This small molecule binds to this protein.
Small molecule (SMILES): CC(C)[C@@H](C)/C=C/[C@@H](C)[C@H]1CC[C@H]2C3=CC=C4C[C@@H](O)CC[C@]4(C)[C@H]3CC[C@]12C

Binding-site contacts:
Ligand atom C16 contacts residue ALA560 of chain 1.D at 3.6 Å (hydrophobic).
Ligand atom C25 contacts residue MET497 of chain 1.A at 4.3 Å (hydrophobic).
Ligand atom C2 contacts residue PRO527 of chain 1.A at 3.7 Å (hydrophobic).
Ligand atom C24 contacts residue ILE564 of chain 1.D at 3.5 Å (hydrophobic).
Ligand atom C14 contacts residue ALA560 of chain 1.D at 4.2 Å (hydrophobic).
Ligand atom C12 contacts residue PHE531 of chain 1.A at 4.0 Å (hydrophobic).
Ligand atom C9 contacts residue PHE531 of chain 1.A at 4.0 Å (hydrophobic).
Ligand atom C4 contacts residue CYS556 of chain 1.D at 4.2 Å (hydrophobic).
Ligand atom C26 contacts residue ALA498 of chain 1.A at 4.2 Å (hydrophobic).
Ligand atom C21 contacts residue ILE501 of chain 1.A at 4.3 Å (hydrophobic).
Ligand atom C11 contacts residue LEU530 of chain 1.A at 4.0 Å (hydrophobic).
Ligand atom O1 contacts residue CYS556 of chain 1.D at 4.4 Å.
Ligand atom C1 contacts residue PRO527 of chain 1.A at 3.2 Å (hydrophobic).
Ligand atom C26 contacts residue MET497 of chain 1.A at 3.5 Å (hydrophobic).
Ligand atom C22 contacts residue PHE534 of chain 1.A at 3.8 Å (hydrophobic).
Ligand atom C28 contacts residue ILE564 of chain 1.D at 3.5 Å (hydrophobic).
Ligand atom C6 contacts residue ILE557 of chain 1.D at 4.1 Å (hydrophobic).
Ligand atom C27 contacts residue CPL1 of chain 1.J at 3.6 Å.
Ligand atom C6 contacts residue CYS556 of chain 1.D at 3.7 Å (hydrophobic).
Ligand atom C14 contacts residue PHE531 of chain 1.A at 4.3 Å (hydrophobic).
Ligand atom C27 contacts residue CYS494 of chain 1.A at 3.4 Å (hydrophobic).
Ligand atom C19 contacts residue PRO527 of chain 1.A at 3.6 Å (hydrophobic).
Ligand atom C27 contacts residue ALA498 of chain 1.A at 3.5 Å (hydrophobic).
Ligand atom C12 contacts residue LEU530 of chain 1.A at 3.9 Å (hydrophobic).
Ligand atom C9 contacts residue PRO527 of chain 1.A at 4.3 Å (hydrophobic).
Ligand atom C3 contacts residue CYS556 of chain 1.D at 3.9 Å (hydrophobic).
Ligand atom C7 contacts residue CYS556 of chain 1.D at 4.3 Å (hydrophobic).
Ligand atom C1 contacts residue PHE531 of chain 1.A at 3.8 Å (hydrophobic).
Ligand atom C21 contacts residue PHE534 of chain 1.A at 3.9 Å (hydrophobic).
Ligand atom C11 contacts residue PHE531 of chain 1.A at 4.1 Å (hydrophobic).
Ligand atom C25 contacts residue CYS494 of chain 1.A at 4.1 Å (hydrophobic).
Ligand atom C7 contacts residue ILE557 of chain 1.D at 4.2 Å (hydrophobic).
Ligand atom C26 contacts residue PHE534 of chain 1.A at 4.2 Å (hydrophobic).
Ligand atom C5 contacts residue CYS556 of chain 1.D at 3.9 Å (hydrophobic).
Ligand atom C11 contacts residue PRO527 of chain 1.A at 3.9 Å (hydrophobic).
Ligand atom C10 contacts residue PRO527 of chain 1.A at 4.1 Å (hydrophobic).
Ligand atom C2 contacts residue THR528 of chain 1.A at 4.4 Å.
Ligand atom C26 contacts residue CYS494 of chain 1.A at 4.3 Å (hydrophobic).
Ligand atom C15 contacts residue ALA560 of chain 1.D at 3.5 Å (hydrophobic).
Ligand atom C26 contacts residue ILE501 of chain 1.A at 3.8 Å (hydrophobic).

Sequence of chain 1.D:
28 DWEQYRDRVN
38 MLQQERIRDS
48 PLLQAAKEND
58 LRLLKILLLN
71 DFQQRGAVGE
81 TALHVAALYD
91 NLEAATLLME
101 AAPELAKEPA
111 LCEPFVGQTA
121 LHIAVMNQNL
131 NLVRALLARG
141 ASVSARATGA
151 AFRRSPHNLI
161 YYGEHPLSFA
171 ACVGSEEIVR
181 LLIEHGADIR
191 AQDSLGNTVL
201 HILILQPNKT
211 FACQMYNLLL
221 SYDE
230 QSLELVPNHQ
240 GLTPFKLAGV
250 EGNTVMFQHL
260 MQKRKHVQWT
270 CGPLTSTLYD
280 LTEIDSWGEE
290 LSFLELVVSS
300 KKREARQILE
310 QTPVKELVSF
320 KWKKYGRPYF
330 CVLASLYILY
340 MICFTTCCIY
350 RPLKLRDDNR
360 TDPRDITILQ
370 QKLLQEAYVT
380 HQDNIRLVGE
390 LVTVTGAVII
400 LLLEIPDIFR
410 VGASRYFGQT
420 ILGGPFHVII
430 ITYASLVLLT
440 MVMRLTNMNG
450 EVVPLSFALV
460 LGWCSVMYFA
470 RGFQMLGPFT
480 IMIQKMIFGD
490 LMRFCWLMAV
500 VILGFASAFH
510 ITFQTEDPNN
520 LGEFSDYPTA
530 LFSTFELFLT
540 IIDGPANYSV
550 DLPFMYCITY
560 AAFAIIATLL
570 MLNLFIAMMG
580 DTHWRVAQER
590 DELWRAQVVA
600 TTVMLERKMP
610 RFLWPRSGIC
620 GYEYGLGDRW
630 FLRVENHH

Sequence of chain 1.A:
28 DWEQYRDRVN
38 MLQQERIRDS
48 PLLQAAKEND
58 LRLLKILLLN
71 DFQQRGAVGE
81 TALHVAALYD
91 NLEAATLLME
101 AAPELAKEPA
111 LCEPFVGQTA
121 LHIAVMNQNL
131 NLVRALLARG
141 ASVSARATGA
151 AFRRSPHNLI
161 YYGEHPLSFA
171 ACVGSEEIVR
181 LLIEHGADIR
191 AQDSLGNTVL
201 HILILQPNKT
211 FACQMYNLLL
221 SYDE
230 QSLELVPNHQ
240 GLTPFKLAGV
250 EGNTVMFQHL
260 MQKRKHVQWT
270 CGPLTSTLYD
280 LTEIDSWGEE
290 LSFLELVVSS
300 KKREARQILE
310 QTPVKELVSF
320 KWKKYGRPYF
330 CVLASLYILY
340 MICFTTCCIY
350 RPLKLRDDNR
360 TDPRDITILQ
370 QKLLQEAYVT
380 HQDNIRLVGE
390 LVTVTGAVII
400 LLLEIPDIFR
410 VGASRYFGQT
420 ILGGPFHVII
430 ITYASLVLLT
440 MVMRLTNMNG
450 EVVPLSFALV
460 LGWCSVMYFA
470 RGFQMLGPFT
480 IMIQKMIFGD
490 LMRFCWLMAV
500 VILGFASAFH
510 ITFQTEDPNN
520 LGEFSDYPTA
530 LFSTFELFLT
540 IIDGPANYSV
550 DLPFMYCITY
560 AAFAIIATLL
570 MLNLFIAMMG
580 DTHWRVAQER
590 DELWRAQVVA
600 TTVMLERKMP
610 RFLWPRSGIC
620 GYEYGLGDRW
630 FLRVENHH